This protein binds this small molecule.
Small molecule (SMILES): CC(=O)N[C@H]1[C@H](O[C@H]2[C@H](O)[C@@H](NC(C)=O)CO[C@@H]2CO)O[C@H](CO)[C@@H](O)[C@@H]1O

Sequence of chain 1.A:
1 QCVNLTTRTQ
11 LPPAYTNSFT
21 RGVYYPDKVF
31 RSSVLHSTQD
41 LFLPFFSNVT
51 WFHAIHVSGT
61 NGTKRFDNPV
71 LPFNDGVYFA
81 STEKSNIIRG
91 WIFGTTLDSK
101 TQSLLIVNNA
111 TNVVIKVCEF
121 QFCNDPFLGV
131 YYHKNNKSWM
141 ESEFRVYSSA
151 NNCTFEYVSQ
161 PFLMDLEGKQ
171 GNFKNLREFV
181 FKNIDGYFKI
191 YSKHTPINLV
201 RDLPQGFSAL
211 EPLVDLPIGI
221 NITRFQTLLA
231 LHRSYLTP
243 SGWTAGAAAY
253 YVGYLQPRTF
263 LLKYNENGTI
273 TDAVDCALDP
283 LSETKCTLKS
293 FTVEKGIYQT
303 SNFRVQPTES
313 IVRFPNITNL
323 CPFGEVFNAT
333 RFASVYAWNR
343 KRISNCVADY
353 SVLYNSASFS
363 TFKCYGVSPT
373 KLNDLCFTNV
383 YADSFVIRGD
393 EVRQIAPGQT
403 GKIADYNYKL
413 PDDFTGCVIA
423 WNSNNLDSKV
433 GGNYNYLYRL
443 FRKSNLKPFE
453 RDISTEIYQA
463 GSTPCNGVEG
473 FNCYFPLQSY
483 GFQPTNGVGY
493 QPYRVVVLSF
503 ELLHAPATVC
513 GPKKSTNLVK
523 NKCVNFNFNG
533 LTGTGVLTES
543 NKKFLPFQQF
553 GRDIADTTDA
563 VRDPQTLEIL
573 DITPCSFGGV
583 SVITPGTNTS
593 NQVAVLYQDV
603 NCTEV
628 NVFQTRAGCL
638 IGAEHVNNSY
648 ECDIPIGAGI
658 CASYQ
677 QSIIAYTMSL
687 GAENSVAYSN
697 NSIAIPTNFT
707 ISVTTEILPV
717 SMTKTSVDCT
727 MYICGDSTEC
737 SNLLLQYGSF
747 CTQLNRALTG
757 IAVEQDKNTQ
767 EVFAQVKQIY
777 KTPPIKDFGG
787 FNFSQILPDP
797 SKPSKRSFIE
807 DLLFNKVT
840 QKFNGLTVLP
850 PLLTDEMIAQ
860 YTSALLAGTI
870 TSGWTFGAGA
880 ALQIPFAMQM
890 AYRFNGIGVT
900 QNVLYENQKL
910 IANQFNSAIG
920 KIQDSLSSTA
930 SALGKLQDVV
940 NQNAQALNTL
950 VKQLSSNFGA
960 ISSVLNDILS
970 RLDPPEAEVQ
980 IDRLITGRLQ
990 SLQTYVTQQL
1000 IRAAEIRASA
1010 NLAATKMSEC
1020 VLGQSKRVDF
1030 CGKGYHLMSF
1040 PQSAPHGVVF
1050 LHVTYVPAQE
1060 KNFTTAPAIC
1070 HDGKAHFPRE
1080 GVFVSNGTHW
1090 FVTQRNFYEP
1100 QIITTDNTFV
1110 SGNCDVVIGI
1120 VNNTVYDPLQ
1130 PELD

Sequence of chain 1.B:
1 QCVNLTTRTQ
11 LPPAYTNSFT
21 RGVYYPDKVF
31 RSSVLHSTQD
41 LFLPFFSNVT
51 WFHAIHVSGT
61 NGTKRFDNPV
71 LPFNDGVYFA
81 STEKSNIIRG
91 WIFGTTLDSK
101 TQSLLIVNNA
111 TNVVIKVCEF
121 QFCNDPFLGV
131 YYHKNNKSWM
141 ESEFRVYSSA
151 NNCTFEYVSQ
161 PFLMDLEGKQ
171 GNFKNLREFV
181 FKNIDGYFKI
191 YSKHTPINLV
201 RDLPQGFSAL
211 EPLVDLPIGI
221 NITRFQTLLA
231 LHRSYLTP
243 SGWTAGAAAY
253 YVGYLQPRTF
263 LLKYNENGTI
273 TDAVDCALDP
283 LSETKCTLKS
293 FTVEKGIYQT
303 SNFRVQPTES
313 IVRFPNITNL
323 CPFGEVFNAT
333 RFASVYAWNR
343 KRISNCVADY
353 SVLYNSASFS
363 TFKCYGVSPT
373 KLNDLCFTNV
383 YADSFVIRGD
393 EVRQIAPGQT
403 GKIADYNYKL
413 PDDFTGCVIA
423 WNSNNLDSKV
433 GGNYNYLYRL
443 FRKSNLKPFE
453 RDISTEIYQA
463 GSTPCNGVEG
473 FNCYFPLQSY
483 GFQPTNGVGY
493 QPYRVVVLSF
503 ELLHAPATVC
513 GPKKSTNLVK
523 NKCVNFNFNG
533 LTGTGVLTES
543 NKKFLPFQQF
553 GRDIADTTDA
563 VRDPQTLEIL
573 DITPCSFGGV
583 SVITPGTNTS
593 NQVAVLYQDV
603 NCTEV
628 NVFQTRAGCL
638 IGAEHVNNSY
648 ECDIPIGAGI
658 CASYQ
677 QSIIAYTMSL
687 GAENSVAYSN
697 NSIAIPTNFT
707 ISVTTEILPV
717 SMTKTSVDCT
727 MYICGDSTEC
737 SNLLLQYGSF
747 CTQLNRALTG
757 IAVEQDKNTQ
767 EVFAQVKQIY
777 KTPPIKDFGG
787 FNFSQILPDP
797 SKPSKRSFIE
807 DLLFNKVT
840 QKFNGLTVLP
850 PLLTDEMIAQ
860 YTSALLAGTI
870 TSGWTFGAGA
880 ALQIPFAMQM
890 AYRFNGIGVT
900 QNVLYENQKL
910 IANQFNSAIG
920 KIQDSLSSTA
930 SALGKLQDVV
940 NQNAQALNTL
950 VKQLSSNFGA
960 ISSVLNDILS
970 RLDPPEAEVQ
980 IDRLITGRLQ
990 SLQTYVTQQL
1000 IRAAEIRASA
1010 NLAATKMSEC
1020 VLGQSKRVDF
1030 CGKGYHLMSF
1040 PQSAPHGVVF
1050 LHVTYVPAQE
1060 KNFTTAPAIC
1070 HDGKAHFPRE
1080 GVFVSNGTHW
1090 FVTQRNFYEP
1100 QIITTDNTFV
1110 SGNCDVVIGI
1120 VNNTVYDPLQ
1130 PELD

Binding-site contacts:
Ligand atom C7 contacts residue ASN1061 of chain 1.B at 3.5 Å.
Ligand atom C3 contacts residue ASN1061 of chain 1.B at 3.8 Å.
Ligand atom O4 contacts residue ALA693 of chain 1.B at 3.5 Å.
Ligand atom N2 contacts residue SER691 of chain 1.B at 4.1 Å.
Ligand atom C8 contacts residue GLU1059 of chain 1.B at 4.3 Å.
Ligand atom C7 contacts residue ALA693 of chain 1.B at 4.5 Å (hydrophobic).
Ligand atom O7 contacts residue ALA693 of chain 1.B at 4.4 Å.
Ligand atom C3 contacts residue GLN882 of chain 1.A at 4.4 Å.
Ligand atom O7 contacts residue SER691 of chain 1.B at 4.1 Å.
Ligand atom C5 contacts residue ASN1061 of chain 1.B at 3.7 Å.
Ligand atom C4 contacts residue ALA693 of chain 1.B at 4.0 Å (hydrophobic).
Ligand atom C6 contacts residue ALA693 of chain 1.B at 4.1 Å (hydrophobic).
Ligand atom C5 contacts residue ALA693 of chain 1.B at 3.6 Å (hydrophobic).
Ligand atom C2 contacts residue ASN1061 of chain 1.B at 2.5 Å.
Ligand atom N2 contacts residue ALA693 of chain 1.B at 4.3 Å.
Ligand atom C1 contacts residue GLN882 of chain 1.A at 4.1 Å.
Ligand atom C3 contacts residue ALA693 of chain 1.B at 4.5 Å (hydrophobic).
Ligand atom C4 contacts residue ASN1061 of chain 1.B at 4.2 Å.
Ligand atom O5 contacts residue ASN1061 of chain 1.B at 2.4 Å (h-bond).
Ligand atom C1 contacts residue ASN1061 of chain 1.B at 1.4 Å.
Ligand atom O7 contacts residue ASN1061 of chain 1.B at 3.6 Å (h-bond).
Ligand atom N2 contacts residue ASN1061 of chain 1.B at 2.9 Å (h-bond).